Binding-site contacts:
Ligand atom O15 contacts residue MET111 of chain 1.A at 2.7 Å (h-bond).
Ligand atom N13 contacts residue VAL158 of chain 1.A at 3.7 Å.
Ligand atom N33 contacts residue ILE86 of chain 1.A at 3.6 Å.
Ligand atom C4 contacts residue ASP112 of chain 1.A at 3.1 Å.
Ligand atom O22 contacts residue ASP112 of chain 1.A at 3.5 Å (salt-bridge).
Ligand atom O27 contacts residue ALA113 of chain 1.A at 4.0 Å.
Ligand atom C9 contacts residue ALA113 of chain 1.A at 2.9 Å (hydrophobic).
Ligand atom O27 contacts residue ASN114 of chain 1.A at 3.9 Å.
Ligand atom C34 contacts residue VAL40 of chain 1.A at 3.9 Å (hydrophobic).
Ligand atom N33 contacts residue MET108 of chain 1.A at 3.1 Å (h-bond).
Ligand atom C3 contacts residue ASP112 of chain 1.A at 3.8 Å.
Ligand atom C19 contacts residue LEU168 of chain 1.A at 3.8 Å (hydrophobic).
Ligand atom C9 contacts residue ASP112 of chain 1.A at 3.9 Å.
Ligand atom C28 contacts residue ILE32 of chain 1.A at 4.0 Å (hydrophobic).
Ligand atom C19 contacts residue ALA53 of chain 1.A at 3.9 Å (hydrophobic).
Ligand atom C9 contacts residue MET111 of chain 1.A at 3.9 Å (hydrophobic).
Ligand atom C10 contacts residue MET111 of chain 1.A at 3.6 Å (hydrophobic).
Ligand atom C17 contacts residue VAL40 of chain 1.A at 4.0 Å (hydrophobic).
Ligand atom N33 contacts residue ALA53 of chain 1.A at 3.8 Å.
Ligand atom C4 contacts residue ALA113 of chain 1.A at 3.8 Å (hydrophobic).
Ligand atom N33 contacts residue LEU168 of chain 1.A at 3.9 Å.
Ligand atom C23 contacts residue LEU110 of chain 1.A at 3.7 Å (hydrophobic).
Ligand atom C17 contacts residue ILE32 of chain 1.A at 3.9 Å (hydrophobic).
Ligand atom C34 contacts residue MET108 of chain 1.A at 3.7 Å (hydrophobic).
Ligand atom C23 contacts residue ALA42 of chain 1.A at 3.9 Å (hydrophobic).
Ligand atom N16 contacts residue ILE32 of chain 1.A at 3.5 Å.
Ligand atom C18 contacts residue LEU168 of chain 1.A at 4.0 Å (hydrophobic).
Ligand atom C17 contacts residue LEU168 of chain 1.A at 4.0 Å (hydrophobic).
Ligand atom C14 contacts residue ILE32 of chain 1.A at 3.9 Å (hydrophobic).
Ligand atom C5 contacts residue ASP112 of chain 1.A at 3.4 Å.
Ligand atom C37 contacts residue LEU168 of chain 1.A at 4.0 Å (hydrophobic).
Ligand atom C10 contacts residue VAL158 of chain 1.A at 4.1 Å (hydrophobic).
Ligand atom C20 contacts residue GLU109 of chain 1.A at 4.1 Å.
Ligand atom N1 contacts residue MET108 of chain 1.A at 3.5 Å (h-bond).
Ligand atom O15 contacts residue LEU110 of chain 1.A at 3.2 Å.
Ligand atom C3 contacts residue ALA113 of chain 1.A at 3.6 Å (hydrophobic).
Ligand atom N1 contacts residue LYS55 of chain 1.A at 3.5 Å.
Ligand atom O36 contacts residue VAL40 of chain 1.A at 3.3 Å.
Ligand atom N33 contacts residue GLU109 of chain 1.A at 3.4 Å (salt-bridge).
Ligand atom C1 contacts residue ILE32 of chain 1.A at 3.9 Å (hydrophobic).

This protein binds this small molecule.
Small molecule (SMILES): CCOc1nc(NC(=O)Cc2cc(OC)c(Br)cc2OC)cc(N)c1C#N

Sequence of chain 1.A:
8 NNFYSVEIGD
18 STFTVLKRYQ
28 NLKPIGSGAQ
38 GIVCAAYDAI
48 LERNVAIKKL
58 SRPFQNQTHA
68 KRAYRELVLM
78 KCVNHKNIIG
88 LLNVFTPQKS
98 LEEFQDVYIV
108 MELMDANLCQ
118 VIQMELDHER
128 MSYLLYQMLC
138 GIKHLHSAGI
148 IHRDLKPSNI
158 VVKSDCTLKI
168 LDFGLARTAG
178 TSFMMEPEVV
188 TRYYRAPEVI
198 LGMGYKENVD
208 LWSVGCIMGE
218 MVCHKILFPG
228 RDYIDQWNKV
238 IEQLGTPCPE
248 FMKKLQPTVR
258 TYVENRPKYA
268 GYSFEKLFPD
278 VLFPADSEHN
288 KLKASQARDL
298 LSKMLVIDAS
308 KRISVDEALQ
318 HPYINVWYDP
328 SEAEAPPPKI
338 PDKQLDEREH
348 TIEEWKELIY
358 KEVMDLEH